Sequence of chain 2.A:
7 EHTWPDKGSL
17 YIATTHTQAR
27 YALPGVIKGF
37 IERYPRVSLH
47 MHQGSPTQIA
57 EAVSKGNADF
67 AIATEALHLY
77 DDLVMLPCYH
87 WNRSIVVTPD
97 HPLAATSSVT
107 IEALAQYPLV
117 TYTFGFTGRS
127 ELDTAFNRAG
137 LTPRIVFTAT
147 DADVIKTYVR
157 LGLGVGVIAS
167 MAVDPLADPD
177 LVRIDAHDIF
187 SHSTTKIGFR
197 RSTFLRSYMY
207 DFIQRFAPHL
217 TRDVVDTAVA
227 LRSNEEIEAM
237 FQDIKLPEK

Binding-site contacts:
Ligand atom C contacts residue PHE212 of chain 2.A at 4.0 Å (hydrophobic).
Ligand atom OXT contacts residue VAL32 of chain 2.A at 4.1 Å.
Ligand atom OG contacts residue TYR27 of chain 2.A at 4.5 Å.
Ligand atom N contacts residue TYR85 of chain 2.A at 4.3 Å.
Ligand atom C1A contacts residue LYS245 of chain 2.A at 3.8 Å.
Ligand atom CA contacts residue LYS245 of chain 2.A at 4.3 Å.
Ligand atom CA contacts residue PHE212 of chain 2.A at 4.3 Å (hydrophobic).
Ligand atom O contacts residue PHE212 of chain 2.A at 3.5 Å (h-bond).
Ligand atom CB contacts residue LYS245 of chain 2.A at 3.2 Å.
Ligand atom C contacts residue LYS245 of chain 2.A at 4.2 Å.
Ligand atom CB contacts residue ALA28 of chain 2.A at 4.5 Å (hydrophobic).
Ligand atom C2A contacts residue TYR85 of chain 2.A at 4.1 Å (hydrophobic).
Ligand atom OG contacts residue LYS245 of chain 2.A at 3.9 Å.
Ligand atom C2A contacts residue LYS245 of chain 2.A at 3.2 Å.
Ligand atom O contacts residue ARG211 of chain 2.A at 4.5 Å.
Ligand atom OG contacts residue ALA28 of chain 2.A at 4.2 Å.
Ligand atom C1A contacts residue TYR27 of chain 2.A at 4.2 Å (hydrophobic).
Ligand atom OAC contacts residue TYR27 of chain 2.A at 4.1 Å.
Ligand atom N contacts residue ALA28 of chain 2.A at 3.8 Å.
Ligand atom O contacts residue LYS245 of chain 2.A at 3.8 Å.
Ligand atom OAC contacts residue LYS245 of chain 2.A at 4.2 Å.
Ligand atom N contacts residue PHE212 of chain 2.A at 3.2 Å.
Ligand atom C contacts residue ARG211 of chain 2.A at 4.4 Å.
Ligand atom C2A contacts residue MET167 of chain 2.A at 3.7 Å (hydrophobic).
Ligand atom CA contacts residue ALA28 of chain 2.A at 3.7 Å (hydrophobic).
Ligand atom C2A contacts residue ALA28 of chain 2.A at 4.0 Å (hydrophobic).
Ligand atom OXT contacts residue ARG211 of chain 2.A at 3.9 Å.
Ligand atom C1A contacts residue ALA28 of chain 2.A at 4.2 Å (hydrophobic).

The small molecule below binds the protein below.
Small molecule (SMILES): CC(=O)OC[C@H](N)C(=O)O